Binding-site contacts:
Ligand atom C3 contacts residue ASN153 of chain 16.C at 3.8 Å.
Ligand atom C8 contacts residue ASN153 of chain 16.C at 4.0 Å.
Ligand atom O4 contacts residue LYS157 of chain 16.C at 4.5 Å.
Ligand atom C7 contacts residue HIS149 of chain 16.C at 4.3 Å.
Ligand atom O7 contacts residue ASN153 of chain 16.C at 4.5 Å.
Ligand atom C6 contacts residue HIS158 of chain 16.C at 3.7 Å.
Ligand atom O6 contacts residue LYS157 of chain 16.C at 3.2 Å (salt-bridge).
Ligand atom O7 contacts residue TRP101 of chain 16.A at 3.8 Å.
Ligand atom C5 contacts residue ASN153 of chain 16.C at 3.7 Å.
Ligand atom C7 contacts residue GLY102 of chain 16.A at 4.1 Å.
Ligand atom C5 contacts residue HIS158 of chain 16.C at 4.0 Å.
Ligand atom C1 contacts residue ASN153 of chain 16.C at 1.4 Å.
Ligand atom O5 contacts residue HIS158 of chain 16.C at 3.1 Å.
Ligand atom O7 contacts residue GLY102 of chain 16.A at 3.0 Å (h-bond).
Ligand atom C1 contacts residue HIS149 of chain 16.C at 3.4 Å.
Ligand atom C1 contacts residue THR155 of chain 16.C at 3.8 Å.
Ligand atom C4 contacts residue ASN153 of chain 16.C at 4.2 Å.
Ligand atom N2 contacts residue ASN153 of chain 16.C at 2.9 Å (h-bond).
Ligand atom C6 contacts residue LYS157 of chain 16.C at 3.6 Å.
Ligand atom C1 contacts residue HIS158 of chain 16.C at 4.1 Å.
Ligand atom O3 contacts residue HIS149 of chain 16.C at 4.0 Å.
Ligand atom C5 contacts residue LYS157 of chain 16.C at 3.9 Å.
Ligand atom N2 contacts residue HIS149 of chain 16.C at 4.2 Å.
Ligand atom C5 contacts residue HIS149 of chain 16.C at 4.2 Å.
Ligand atom C2 contacts residue HIS149 of chain 16.C at 3.6 Å.
Ligand atom C8 contacts residue TRP101 of chain 16.A at 4.4 Å (hydrophobic).
Ligand atom O5 contacts residue HIS149 of chain 16.C at 3.5 Å.
Ligand atom O5 contacts residue ASN153 of chain 16.C at 2.4 Å (h-bond).
Ligand atom C7 contacts residue ASN153 of chain 16.C at 3.6 Å.
Ligand atom C4 contacts residue HIS149 of chain 16.C at 4.0 Å.
Ligand atom O5 contacts residue THR155 of chain 16.C at 4.5 Å.
Ligand atom C2 contacts residue ASN153 of chain 16.C at 2.5 Å.
Ligand atom C8 contacts residue HIS149 of chain 16.C at 3.7 Å.
Ligand atom C3 contacts residue HIS149 of chain 16.C at 4.3 Å.

This small molecule binds to this protein.
Small molecule (SMILES): CC(=O)N[C@@H]1[C@@H](O)[C@H](O)[C@@H](CO)O[C@H]1O

Sequence of chain 16.A:
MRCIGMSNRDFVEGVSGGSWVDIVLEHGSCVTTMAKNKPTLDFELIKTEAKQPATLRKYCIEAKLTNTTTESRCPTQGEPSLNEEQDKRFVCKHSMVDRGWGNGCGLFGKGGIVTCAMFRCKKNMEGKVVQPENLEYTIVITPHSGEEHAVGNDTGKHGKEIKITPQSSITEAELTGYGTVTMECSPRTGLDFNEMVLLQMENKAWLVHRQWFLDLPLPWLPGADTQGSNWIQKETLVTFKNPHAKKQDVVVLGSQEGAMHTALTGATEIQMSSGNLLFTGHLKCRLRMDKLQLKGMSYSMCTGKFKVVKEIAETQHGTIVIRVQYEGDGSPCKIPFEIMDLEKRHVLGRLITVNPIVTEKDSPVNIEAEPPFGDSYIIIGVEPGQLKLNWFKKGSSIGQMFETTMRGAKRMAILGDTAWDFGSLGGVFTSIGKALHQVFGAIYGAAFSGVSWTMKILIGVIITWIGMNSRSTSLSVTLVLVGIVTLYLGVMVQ

Sequence of chain 16.C:
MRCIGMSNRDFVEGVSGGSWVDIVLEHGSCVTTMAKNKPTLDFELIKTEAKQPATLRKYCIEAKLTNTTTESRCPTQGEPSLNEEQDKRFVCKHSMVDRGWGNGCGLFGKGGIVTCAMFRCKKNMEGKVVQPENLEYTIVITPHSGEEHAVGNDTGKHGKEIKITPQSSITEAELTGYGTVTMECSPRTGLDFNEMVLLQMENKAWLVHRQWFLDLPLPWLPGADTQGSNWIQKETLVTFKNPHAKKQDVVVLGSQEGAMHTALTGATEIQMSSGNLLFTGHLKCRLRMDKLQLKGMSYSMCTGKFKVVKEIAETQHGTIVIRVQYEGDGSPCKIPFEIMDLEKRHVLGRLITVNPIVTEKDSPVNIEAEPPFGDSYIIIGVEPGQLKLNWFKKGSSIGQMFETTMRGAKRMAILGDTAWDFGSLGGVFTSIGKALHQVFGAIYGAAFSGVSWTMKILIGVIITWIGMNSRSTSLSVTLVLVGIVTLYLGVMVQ